Sequence of chain 1.B:
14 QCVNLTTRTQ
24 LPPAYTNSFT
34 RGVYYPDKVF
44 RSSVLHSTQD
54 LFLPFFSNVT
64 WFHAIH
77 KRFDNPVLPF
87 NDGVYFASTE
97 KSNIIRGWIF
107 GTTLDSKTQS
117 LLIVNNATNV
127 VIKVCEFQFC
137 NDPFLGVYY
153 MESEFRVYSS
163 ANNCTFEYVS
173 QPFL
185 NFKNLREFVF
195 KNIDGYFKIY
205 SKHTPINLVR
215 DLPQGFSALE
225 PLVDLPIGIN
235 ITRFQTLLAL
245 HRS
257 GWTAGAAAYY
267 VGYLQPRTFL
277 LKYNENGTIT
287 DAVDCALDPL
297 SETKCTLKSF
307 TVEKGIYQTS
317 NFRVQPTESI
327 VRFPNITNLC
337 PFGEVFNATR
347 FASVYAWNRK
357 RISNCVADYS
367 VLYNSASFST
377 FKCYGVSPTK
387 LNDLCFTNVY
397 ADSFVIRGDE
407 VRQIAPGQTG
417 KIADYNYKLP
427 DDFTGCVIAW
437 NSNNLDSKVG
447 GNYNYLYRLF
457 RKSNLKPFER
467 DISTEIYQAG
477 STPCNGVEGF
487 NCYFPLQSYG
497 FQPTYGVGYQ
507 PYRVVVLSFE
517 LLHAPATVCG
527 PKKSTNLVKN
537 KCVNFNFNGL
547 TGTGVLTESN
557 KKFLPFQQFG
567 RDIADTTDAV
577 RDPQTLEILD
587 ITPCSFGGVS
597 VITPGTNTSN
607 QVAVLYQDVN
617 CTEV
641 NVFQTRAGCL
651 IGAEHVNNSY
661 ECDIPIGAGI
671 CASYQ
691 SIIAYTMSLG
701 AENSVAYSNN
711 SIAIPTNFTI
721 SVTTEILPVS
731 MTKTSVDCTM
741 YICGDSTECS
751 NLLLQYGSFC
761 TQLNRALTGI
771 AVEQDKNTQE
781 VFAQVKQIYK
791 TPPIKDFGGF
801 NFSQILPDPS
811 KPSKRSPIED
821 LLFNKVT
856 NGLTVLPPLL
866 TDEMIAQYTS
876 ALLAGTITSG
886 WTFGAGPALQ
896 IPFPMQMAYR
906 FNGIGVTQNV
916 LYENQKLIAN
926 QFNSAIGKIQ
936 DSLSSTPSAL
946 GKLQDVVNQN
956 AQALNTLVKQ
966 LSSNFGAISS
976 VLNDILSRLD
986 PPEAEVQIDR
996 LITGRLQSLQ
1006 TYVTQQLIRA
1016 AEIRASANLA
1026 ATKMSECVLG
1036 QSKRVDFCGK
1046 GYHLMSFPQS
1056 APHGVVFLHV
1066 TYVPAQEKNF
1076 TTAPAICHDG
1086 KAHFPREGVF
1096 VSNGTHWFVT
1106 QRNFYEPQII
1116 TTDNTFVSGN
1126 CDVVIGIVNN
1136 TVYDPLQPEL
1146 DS

Sequence of chain 1.A:
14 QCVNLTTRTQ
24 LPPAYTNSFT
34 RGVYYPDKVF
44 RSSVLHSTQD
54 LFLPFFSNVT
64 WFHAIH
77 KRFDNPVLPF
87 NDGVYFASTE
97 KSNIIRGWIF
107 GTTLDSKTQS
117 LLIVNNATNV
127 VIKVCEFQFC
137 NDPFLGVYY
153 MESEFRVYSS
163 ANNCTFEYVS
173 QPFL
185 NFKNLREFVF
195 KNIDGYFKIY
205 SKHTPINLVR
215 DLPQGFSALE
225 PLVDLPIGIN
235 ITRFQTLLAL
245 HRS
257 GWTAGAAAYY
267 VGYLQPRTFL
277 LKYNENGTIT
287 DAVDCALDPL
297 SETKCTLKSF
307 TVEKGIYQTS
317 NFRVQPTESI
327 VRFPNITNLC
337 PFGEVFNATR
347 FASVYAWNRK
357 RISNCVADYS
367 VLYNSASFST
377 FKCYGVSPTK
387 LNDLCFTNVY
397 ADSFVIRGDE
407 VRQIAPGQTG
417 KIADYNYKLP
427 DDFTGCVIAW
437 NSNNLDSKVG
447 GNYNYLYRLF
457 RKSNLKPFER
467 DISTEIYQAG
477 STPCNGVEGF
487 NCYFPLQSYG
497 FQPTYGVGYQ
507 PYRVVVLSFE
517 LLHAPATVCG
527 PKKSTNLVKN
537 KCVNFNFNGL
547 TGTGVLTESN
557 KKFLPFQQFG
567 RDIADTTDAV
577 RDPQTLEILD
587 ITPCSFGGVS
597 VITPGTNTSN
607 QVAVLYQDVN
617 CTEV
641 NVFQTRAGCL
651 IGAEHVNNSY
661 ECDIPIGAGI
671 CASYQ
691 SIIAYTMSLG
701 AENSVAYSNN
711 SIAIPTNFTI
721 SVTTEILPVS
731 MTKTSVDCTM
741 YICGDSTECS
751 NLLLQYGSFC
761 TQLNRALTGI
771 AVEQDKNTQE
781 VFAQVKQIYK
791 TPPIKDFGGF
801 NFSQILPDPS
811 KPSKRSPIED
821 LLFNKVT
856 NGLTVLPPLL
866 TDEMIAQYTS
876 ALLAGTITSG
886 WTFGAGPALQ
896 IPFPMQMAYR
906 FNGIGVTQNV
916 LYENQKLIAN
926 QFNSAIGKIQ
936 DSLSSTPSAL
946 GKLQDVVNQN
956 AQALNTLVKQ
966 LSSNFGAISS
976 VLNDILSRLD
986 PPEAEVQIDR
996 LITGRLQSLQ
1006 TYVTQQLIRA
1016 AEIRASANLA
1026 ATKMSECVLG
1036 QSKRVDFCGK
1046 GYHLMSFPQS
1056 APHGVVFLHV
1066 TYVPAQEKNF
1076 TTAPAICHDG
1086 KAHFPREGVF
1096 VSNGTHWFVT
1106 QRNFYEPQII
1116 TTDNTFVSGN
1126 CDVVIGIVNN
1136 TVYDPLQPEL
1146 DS

This protein binds this small molecule.
Small molecule (SMILES): CC(=O)N[C@@H]1[C@@H](O)[C@H](O)[C@@H](CO)O[C@H]1O

Binding-site contacts:
Ligand atom N2 contacts residue ASN709 of chain 1.A at 2.8 Å (h-bond).
Ligand atom C8 contacts residue GLY1131 of chain 1.A at 3.8 Å.
Ligand atom O7 contacts residue ASN709 of chain 1.A at 3.3 Å (h-bond).
Ligand atom C4 contacts residue ASN709 of chain 1.A at 4.2 Å.
Ligand atom C2 contacts residue ASN709 of chain 1.A at 2.4 Å.
Ligand atom C8 contacts residue ASN709 of chain 1.A at 4.4 Å.
Ligand atom O7 contacts residue ILE1130 of chain 1.A at 4.5 Å.
Ligand atom C1 contacts residue ASP796 of chain 1.B at 4.2 Å.
Ligand atom C5 contacts residue ASN709 of chain 1.A at 3.7 Å.
Ligand atom C1 contacts residue ASN709 of chain 1.A at 1.4 Å.
Ligand atom C7 contacts residue ASN709 of chain 1.A at 3.2 Å.
Ligand atom O5 contacts residue ASN709 of chain 1.A at 2.4 Å (h-bond).
Ligand atom O5 contacts residue ASP796 of chain 1.B at 3.8 Å.
Ligand atom C3 contacts residue ASN709 of chain 1.A at 3.8 Å.
Ligand atom C8 contacts residue ILE1130 of chain 1.A at 4.1 Å (hydrophobic).